A small-molecule ligand and the protein it binds are described below.
Small molecule (SMILES): Oc1cccc2ccccc12

Sequence of chain 1.B:
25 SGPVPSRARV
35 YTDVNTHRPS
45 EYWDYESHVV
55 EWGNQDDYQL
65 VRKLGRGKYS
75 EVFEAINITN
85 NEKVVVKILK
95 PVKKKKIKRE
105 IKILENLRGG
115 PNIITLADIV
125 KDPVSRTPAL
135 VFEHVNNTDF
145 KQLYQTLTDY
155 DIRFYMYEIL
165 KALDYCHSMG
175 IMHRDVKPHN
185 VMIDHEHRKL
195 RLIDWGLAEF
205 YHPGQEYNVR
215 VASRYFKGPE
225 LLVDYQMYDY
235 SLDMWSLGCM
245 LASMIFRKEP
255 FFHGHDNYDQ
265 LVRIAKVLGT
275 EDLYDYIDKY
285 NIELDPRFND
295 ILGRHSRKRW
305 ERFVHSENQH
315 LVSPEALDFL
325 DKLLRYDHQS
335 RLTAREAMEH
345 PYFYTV

Binding-site contacts:
Ligand atom O1 contacts residue ILE163 of chain 1.B at 3.4 Å.
Ligand atom C4A contacts residue MET248 of chain 1.B at 4.3 Å (hydrophobic).
Ligand atom C4 contacts residue ILE187 of chain 1.B at 4.3 Å (hydrophobic).
Ligand atom C8 contacts residue VAL185 of chain 1.B at 4.0 Å (hydrophobic).
Ligand atom C6 contacts residue ILE187 of chain 1.B at 3.5 Å (hydrophobic).
Ligand atom C3 contacts residue MET248 of chain 1.B at 4.3 Å (hydrophobic).
Ligand atom C3 contacts residue TYR159 of chain 1.B at 3.7 Å (hydrophobic).
Ligand atom C1 contacts residue MET248 of chain 1.B at 4.2 Å (hydrophobic).
Ligand atom C4A contacts residue ILE187 of chain 1.B at 3.7 Å (hydrophobic).
Ligand atom C7 contacts residue ILE187 of chain 1.B at 4.0 Å (hydrophobic).
Ligand atom C7 contacts residue VAL185 of chain 1.B at 4.1 Å (hydrophobic).
Ligand atom C8 contacts residue ILE187 of chain 1.B at 4.4 Å (hydrophobic).
Ligand atom C4A contacts residue LEU151 of chain 1.B at 4.3 Å (hydrophobic).
Ligand atom C7 contacts residue PRO182 of chain 1.B at 4.0 Å (hydrophobic).
Ligand atom C1 contacts residue MET244 of chain 1.B at 3.9 Å (hydrophobic).
Ligand atom C2 contacts residue TYR159 of chain 1.B at 4.3 Å (hydrophobic).
Ligand atom C2 contacts residue MET160 of chain 1.B at 4.1 Å (hydrophobic).
Ligand atom C4 contacts residue TYR159 of chain 1.B at 3.9 Å (hydrophobic).
Ligand atom C7 contacts residue MET244 of chain 1.B at 4.3 Å (hydrophobic).
Ligand atom C8A contacts residue ILE163 of chain 1.B at 4.4 Å (hydrophobic).
Ligand atom C1 contacts residue ILE163 of chain 1.B at 3.8 Å (hydrophobic).
Ligand atom C5 contacts residue ILE187 of chain 1.B at 3.3 Å (hydrophobic).
Ligand atom C5 contacts residue LEU147 of chain 1.B at 3.7 Å (hydrophobic).
Ligand atom C8A contacts residue ILE187 of chain 1.B at 4.3 Å (hydrophobic).
Ligand atom C5 contacts residue LEU151 of chain 1.B at 4.3 Å (hydrophobic).
Ligand atom C8 contacts residue PRO182 of chain 1.B at 4.4 Å (hydrophobic).
Ligand atom C4 contacts residue LEU151 of chain 1.B at 3.5 Å (hydrophobic).
Ligand atom C8A contacts residue MET244 of chain 1.B at 4.1 Å (hydrophobic).
Ligand atom C2 contacts residue ILE163 of chain 1.B at 4.3 Å (hydrophobic).
Ligand atom C4 contacts residue MET248 of chain 1.B at 4.0 Å (hydrophobic).
Ligand atom C6 contacts residue LEU147 of chain 1.B at 3.7 Å (hydrophobic).
Ligand atom O1 contacts residue MET244 of chain 1.B at 2.9 Å.
Ligand atom C3 contacts residue LEU151 of chain 1.B at 4.3 Å (hydrophobic).
Ligand atom C3 contacts residue ILE156 of chain 1.B at 4.1 Å (hydrophobic).
Ligand atom C2 contacts residue MET248 of chain 1.B at 4.1 Å (hydrophobic).
Ligand atom C2 contacts residue ILE156 of chain 1.B at 4.4 Å (hydrophobic).
Ligand atom O1 contacts residue MET160 of chain 1.B at 4.2 Å.
Ligand atom C8 contacts residue MET244 of chain 1.B at 3.4 Å (hydrophobic).